Sequence of chain 2.SB:
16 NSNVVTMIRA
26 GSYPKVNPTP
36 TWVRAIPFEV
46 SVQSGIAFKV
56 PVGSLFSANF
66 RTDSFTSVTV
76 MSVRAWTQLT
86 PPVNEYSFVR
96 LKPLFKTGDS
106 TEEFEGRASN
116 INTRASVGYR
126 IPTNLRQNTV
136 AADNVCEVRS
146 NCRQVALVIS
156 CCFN

This small molecule binds to this protein.
Small molecule (SMILES): CO[P](=O)(O)O[C@H]1[C@@H](O)[C@H](n2ccc(=O)[nH]c2=O)O[C@@H]1COP(=O)(O)O

Binding-site contacts:
Ligand atom O5' contacts residue ARG131 of chain 2.RB at 3.4 Å (salt-bridge).
Ligand atom C4 contacts residue ASN16 of chain 2.SB at 4.0 Å.
Ligand atom C5' contacts residue ARG131 of chain 2.RB at 3.9 Å.
Ligand atom P contacts residue ARG125 of chain 2.RB at 4.3 Å.
Ligand atom N3 contacts residue ASN16 of chain 2.SB at 3.0 Å (h-bond).
Ligand atom C4 contacts residue ARG125 of chain 2.RB at 4.4 Å.
Ligand atom C6 contacts residue ARG125 of chain 2.RB at 4.4 Å.
Ligand atom P contacts residue ARG131 of chain 2.RB at 4.2 Å.
Ligand atom O2 contacts residue ASN16 of chain 2.SB at 3.5 Å (h-bond).
Ligand atom OP1 contacts residue ARG131 of chain 2.RB at 3.9 Å.
Ligand atom O4 contacts residue SER17 of chain 2.SB at 3.3 Å.
Ligand atom C5 contacts residue ARG125 of chain 2.RB at 4.3 Å.
Ligand atom OP1 contacts residue ARG125 of chain 2.RB at 3.5 Å (salt-bridge).
Ligand atom OP3 contacts residue ILE23 of chain 2.SB at 4.2 Å.
Ligand atom C4 contacts residue SER17 of chain 2.SB at 4.3 Å.
Ligand atom O4 contacts residue ASN16 of chain 2.SB at 4.0 Å.
Ligand atom C2 contacts residue ASN16 of chain 2.SB at 3.6 Å.
Ligand atom OP3 contacts residue ARG125 of chain 2.RB at 3.2 Å.
Ligand atom O4 contacts residue ARG125 of chain 2.RB at 4.4 Å.
Ligand atom OP1 contacts residue ILE23 of chain 2.SB at 4.3 Å.
Ligand atom O5' contacts residue ARG125 of chain 2.RB at 3.5 Å (salt-bridge).
Ligand atom C3' contacts residue ARG125 of chain 2.RB at 4.3 Å.

Sequence of chain 2.RB:
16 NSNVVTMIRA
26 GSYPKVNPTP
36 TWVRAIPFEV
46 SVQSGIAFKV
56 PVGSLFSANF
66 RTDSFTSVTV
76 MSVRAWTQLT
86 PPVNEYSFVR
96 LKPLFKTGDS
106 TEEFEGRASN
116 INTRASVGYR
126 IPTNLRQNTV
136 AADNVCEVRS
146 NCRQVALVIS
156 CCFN